Binding-site contacts:
Ligand atom C1 contacts residue ASN236 of chain 3.A at 1.4 Å.
Ligand atom C1 contacts residue GLN163 of chain 3.A at 3.8 Å.
Ligand atom O7 contacts residue ASN236 of chain 3.A at 4.0 Å.
Ligand atom C3 contacts residue ASN236 of chain 3.A at 3.8 Å.
Ligand atom C8 contacts residue GLN163 of chain 3.A at 4.1 Å.
Ligand atom O5 contacts residue GLN163 of chain 3.A at 4.0 Å.
Ligand atom C7 contacts residue ASN236 of chain 3.A at 3.7 Å.
Ligand atom O5 contacts residue ASN236 of chain 3.A at 2.3 Å (h-bond).
Ligand atom C4 contacts residue ASN236 of chain 3.A at 4.2 Å.
Ligand atom N2 contacts residue ASN236 of chain 3.A at 2.9 Å (h-bond).
Ligand atom C5 contacts residue GLN163 of chain 3.A at 4.2 Å.
Ligand atom C2 contacts residue ASN236 of chain 3.A at 2.5 Å.
Ligand atom C5 contacts residue ASN236 of chain 3.A at 3.6 Å.

Sequence of chain 3.A:
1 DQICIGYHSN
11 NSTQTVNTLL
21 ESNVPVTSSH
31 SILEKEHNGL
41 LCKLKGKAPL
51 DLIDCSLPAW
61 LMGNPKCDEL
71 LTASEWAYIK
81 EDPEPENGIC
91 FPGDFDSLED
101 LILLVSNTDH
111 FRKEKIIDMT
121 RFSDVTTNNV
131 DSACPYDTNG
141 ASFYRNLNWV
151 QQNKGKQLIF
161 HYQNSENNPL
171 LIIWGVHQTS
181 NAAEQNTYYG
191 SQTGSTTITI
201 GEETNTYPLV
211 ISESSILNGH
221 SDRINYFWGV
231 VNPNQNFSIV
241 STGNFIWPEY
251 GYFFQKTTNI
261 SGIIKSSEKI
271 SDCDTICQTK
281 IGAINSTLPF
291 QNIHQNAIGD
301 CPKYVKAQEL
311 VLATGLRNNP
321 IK

A small-molecule ligand and the protein it binds are described below.
Small molecule (SMILES): CC(=O)N[C@H]1[C@H](O[C@H]2[C@H](O)[C@@H](NC(C)=O)CO[C@@H]2CO)O[C@H](CO)[C@@H](O)[C@@H]1O